Binding-site contacts:
Ligand atom CG2 contacts residue PHE76 of chain 35.B at 3.8 Å (hydrophobic).

This small molecule binds to this protein.
Small molecule (SMILES): CC(C)[C@H](NC(=O)[C@H](CCCN=C(N)N)NC(=O)[C@@H](N)CCC(=O)O)C(=O)N[C@H](C=O)CCCCN

Sequence of chain 35.B:
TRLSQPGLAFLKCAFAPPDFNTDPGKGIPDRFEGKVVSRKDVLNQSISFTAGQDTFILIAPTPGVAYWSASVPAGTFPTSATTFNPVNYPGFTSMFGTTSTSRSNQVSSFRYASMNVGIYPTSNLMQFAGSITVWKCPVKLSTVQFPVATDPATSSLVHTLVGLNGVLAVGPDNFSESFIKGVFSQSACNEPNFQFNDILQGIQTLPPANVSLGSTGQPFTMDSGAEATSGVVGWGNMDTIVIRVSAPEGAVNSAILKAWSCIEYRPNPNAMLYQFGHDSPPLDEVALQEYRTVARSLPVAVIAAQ